Sequence of chain 1.B:
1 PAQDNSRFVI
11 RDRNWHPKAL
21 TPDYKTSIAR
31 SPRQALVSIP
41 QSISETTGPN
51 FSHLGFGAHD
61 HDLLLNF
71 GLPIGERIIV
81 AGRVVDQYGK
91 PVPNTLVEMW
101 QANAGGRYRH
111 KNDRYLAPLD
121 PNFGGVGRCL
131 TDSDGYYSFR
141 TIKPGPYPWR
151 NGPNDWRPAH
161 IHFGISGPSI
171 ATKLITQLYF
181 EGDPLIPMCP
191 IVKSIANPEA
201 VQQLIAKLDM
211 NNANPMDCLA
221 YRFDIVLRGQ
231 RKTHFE

Sequence of chain 1.A:
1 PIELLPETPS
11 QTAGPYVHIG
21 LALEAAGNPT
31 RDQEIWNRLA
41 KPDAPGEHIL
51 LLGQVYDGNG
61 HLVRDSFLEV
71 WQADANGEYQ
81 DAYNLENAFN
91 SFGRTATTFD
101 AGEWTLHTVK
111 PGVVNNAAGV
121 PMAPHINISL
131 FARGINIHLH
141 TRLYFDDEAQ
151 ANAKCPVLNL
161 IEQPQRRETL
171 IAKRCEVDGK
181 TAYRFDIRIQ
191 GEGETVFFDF

Binding-site contacts:
Ligand atom I3 contacts residue GLN177 of chain 1.B at 3.8 Å.
Ligand atom I3 contacts residue THR12 of chain 1.A at 4.0 Å.
Ligand atom C5 contacts residue FE1 of chain 1.M at 3.4 Å.
Ligand atom O4 contacts residue TYR108 of chain 1.B at 3.2 Å (h-bond).
Ligand atom C5 contacts residue TYR108 of chain 1.B at 3.8 Å (hydrophobic).
Ligand atom O4 contacts residue HIS160 of chain 1.B at 3.5 Å (h-bond).
Ligand atom O4 contacts residue HIS162 of chain 1.B at 2.9 Å (h-bond).
Ligand atom O4 contacts residue TYR147 of chain 1.B at 2.4 Å (h-bond).
Ligand atom C5 contacts residue TYR16 of chain 1.A at 3.6 Å (hydrophobic).
Ligand atom O2 contacts residue PRO15 of chain 1.A at 3.9 Å.
Ligand atom C6 contacts residue TYR147 of chain 1.B at 3.7 Å (hydrophobic).
Ligand atom O4 contacts residue FE1 of chain 1.M at 1.6 Å.
Ligand atom C2 contacts residue TYR147 of chain 1.B at 4.4 Å (hydrophobic).
Ligand atom C4 contacts residue PRO15 of chain 1.A at 4.0 Å (hydrophobic).
Ligand atom O2 contacts residue TYR16 of chain 1.A at 4.4 Å.
Ligand atom O4 contacts residue ARG157 of chain 1.B at 4.3 Å.
Ligand atom C4 contacts residue FE1 of chain 1.M at 2.8 Å.
Ligand atom C3 contacts residue PRO15 of chain 1.A at 3.6 Å (hydrophobic).
Ligand atom O1 contacts residue TRP149 of chain 1.B at 3.5 Å.
Ligand atom C5 contacts residue PRO15 of chain 1.A at 4.0 Å (hydrophobic).
Ligand atom C4 contacts residue TYR147 of chain 1.B at 2.6 Å (hydrophobic).
Ligand atom C3 contacts residue GLY14 of chain 1.A at 4.2 Å.
Ligand atom C7 contacts residue PRO15 of chain 1.A at 3.5 Å (hydrophobic).
Ligand atom C2 contacts residue TRP149 of chain 1.B at 4.4 Å (hydrophobic).
Ligand atom C3 contacts residue TYR147 of chain 1.B at 3.5 Å (hydrophobic).
Ligand atom I3 contacts residue ILE191 of chain 1.B at 3.7 Å.
Ligand atom C4 contacts residue HIS162 of chain 1.B at 4.2 Å.
Ligand atom C6 contacts residue PRO15 of chain 1.A at 3.5 Å (hydrophobic).
Ligand atom I3 contacts residue ARG157 of chain 1.B at 3.4 Å.
Ligand atom O1 contacts residue PRO15 of chain 1.A at 4.0 Å.
Ligand atom I3 contacts residue HIS162 of chain 1.B at 4.2 Å.
Ligand atom C1 contacts residue PRO15 of chain 1.A at 3.3 Å (hydrophobic).
Ligand atom C5 contacts residue TYR147 of chain 1.B at 2.7 Å (hydrophobic).
Ligand atom C6 contacts residue TYR16 of chain 1.A at 3.5 Å (hydrophobic).
Ligand atom C2 contacts residue PRO15 of chain 1.A at 3.2 Å (hydrophobic).
Ligand atom O2 contacts residue TRP149 of chain 1.B at 4.1 Å.
Ligand atom C3 contacts residue FE1 of chain 1.M at 3.9 Å.
Ligand atom I3 contacts residue GLY14 of chain 1.A at 3.8 Å.
Ligand atom C7 contacts residue TRP149 of chain 1.B at 4.1 Å (hydrophobic).
Ligand atom C4 contacts residue TYR108 of chain 1.B at 4.2 Å (hydrophobic).

The small molecule below binds the protein below.
Small molecule (SMILES): O=C(O)c1ccc(O)c(I)c1